The protein below binds the small molecule below.
Small molecule (SMILES): COc1ccc(NC(=O)Nc2cccc(-c3ncn(C[C@@H]4CCCO4)c3-c3nc4c(N)ncnc4s3)c2)cc1

Binding-site contacts:
Ligand atom C18 contacts residue LEU500 of chain 2.A at 3.6 Å (hydrophobic).
Ligand atom N23 contacts residue GLN385 of chain 2.A at 2.7 Å (h-bond).
Ligand atom N9 contacts residue ASP336 of chain 2.A at 2.7 Å (salt-bridge).
Ligand atom C14 contacts residue TRP337 of chain 2.A at 3.5 Å (hydrophobic).
Ligand atom C3 contacts residue SO41 of chain 2.B at 3.4 Å.
Ligand atom C15 contacts residue TRP337 of chain 2.A at 3.5 Å (hydrophobic).
Ligand atom C10 contacts residue TYR384 of chain 2.A at 3.4 Å (hydrophobic).
Ligand atom N36 contacts residue ILE364 of chain 2.A at 3.2 Å (h-bond).
Ligand atom C10 contacts residue TYR467 of chain 2.A at 3.2 Å (hydrophobic).
Ligand atom C10 contacts residue ASP336 of chain 2.A at 3.2 Å.
Ligand atom C8 contacts residue TYR384 of chain 2.A at 3.7 Å (hydrophobic).
Ligand atom N34 contacts residue MET340 of chain 2.A at 3.5 Å (h-bond).
Ligand atom C5 contacts residue TYR467 of chain 2.A at 3.7 Å (hydrophobic).
Ligand atom O11 contacts residue TYR467 of chain 2.A at 2.7 Å (h-bond).
Ligand atom C22 contacts residue GLN385 of chain 2.A at 3.3 Å.
Ligand atom N12 contacts residue ASP336 of chain 2.A at 2.7 Å (salt-bridge).
Ligand atom O11 contacts residue TYR384 of chain 2.A at 2.6 Å (h-bond).
Ligand atom N34 contacts residue TYR344 of chain 2.A at 3.2 Å (h-bond).
Ligand atom C22 contacts residue PHE382 of chain 2.A at 3.6 Å (hydrophobic).
Ligand atom N23 contacts residue PHE382 of chain 2.A at 3.7 Å.
Ligand atom C7 contacts residue TYR467 of chain 2.A at 3.7 Å (hydrophobic).
Ligand atom C33 contacts residue MET340 of chain 2.A at 3.5 Å (hydrophobic).
Ligand atom C35 contacts residue ILE364 of chain 2.A at 3.1 Å (hydrophobic).
Ligand atom C13 contacts residue ASP336 of chain 2.A at 3.7 Å.
Ligand atom C35 contacts residue MET340 of chain 2.A at 3.5 Å (hydrophobic).
Ligand atom C4 contacts residue SO41 of chain 2.B at 3.7 Å.
Ligand atom C5 contacts residue PHE268 of chain 2.A at 3.2 Å (hydrophobic).
Ligand atom C32 contacts residue MET340 of chain 2.A at 3.5 Å (hydrophobic).
Ligand atom C7 contacts residue TYR384 of chain 2.A at 3.4 Å (hydrophobic).
Ligand atom O2 contacts residue LEU409 of chain 2.A at 3.4 Å.
Ligand atom C8 contacts residue SO41 of chain 2.B at 3.4 Å.
Ligand atom N36 contacts residue MET340 of chain 2.A at 3.6 Å.
Ligand atom C1 contacts residue MET420 of chain 2.A at 3.6 Å (hydrophobic).
Ligand atom C37 contacts residue MET340 of chain 2.A at 3.5 Å (hydrophobic).
Ligand atom C19 contacts residue GLN385 of chain 2.A at 3.6 Å.
Ligand atom N9 contacts residue TYR467 of chain 2.A at 3.5 Å (h-bond).
Ligand atom C6 contacts residue TYR467 of chain 2.A at 3.3 Å (hydrophobic).
Ligand atom C35 contacts residue TYR344 of chain 2.A at 3.4 Å (hydrophobic).
Ligand atom O29 contacts residue MET504 of chain 2.A at 3.5 Å.
Ligand atom C4 contacts residue PHE268 of chain 2.A at 3.4 Å (hydrophobic).

Sequence of chain 2.A:
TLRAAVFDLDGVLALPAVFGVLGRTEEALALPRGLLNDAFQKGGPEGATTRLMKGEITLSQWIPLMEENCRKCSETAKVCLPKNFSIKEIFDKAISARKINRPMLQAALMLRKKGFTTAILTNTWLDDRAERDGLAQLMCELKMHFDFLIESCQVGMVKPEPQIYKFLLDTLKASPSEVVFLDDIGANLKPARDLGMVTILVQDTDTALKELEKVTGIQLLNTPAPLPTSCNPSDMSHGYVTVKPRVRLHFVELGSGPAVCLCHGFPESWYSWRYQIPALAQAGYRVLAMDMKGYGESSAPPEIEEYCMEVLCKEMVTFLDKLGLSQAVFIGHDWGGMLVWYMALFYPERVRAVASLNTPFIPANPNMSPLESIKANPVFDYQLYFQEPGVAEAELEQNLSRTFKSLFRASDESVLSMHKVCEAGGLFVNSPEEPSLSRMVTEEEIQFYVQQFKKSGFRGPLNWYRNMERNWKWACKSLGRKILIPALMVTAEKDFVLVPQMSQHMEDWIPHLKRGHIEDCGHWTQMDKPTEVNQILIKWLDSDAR